This small molecule binds to this protein.
Small molecule (SMILES): CC(=O)N[C@@H]1[C@@H](O)[C@H](O[C@@H]2O[C@H](CO[C@]3(C(=O)O)C[C@H](O)[C@@H](NC(C)=O)[C@H]([C@H](O)[C@H](O)CO)O3)[C@H](O)[C@H](O)[C@H]2O)[C@@H](CO)O[C@H]1O

Binding-site contacts:
Ligand atom C10 contacts residue TRP142 of chain 1.A at 4.1 Å (hydrophobic).
Ligand atom O1B contacts residue SER127 of chain 1.A at 4.0 Å.
Ligand atom C9 contacts residue SER176 of chain 1.A at 4.3 Å.
Ligand atom C4 contacts residue THR126 of chain 1.A at 4.2 Å.
Ligand atom O9 contacts residue GLY219 of chain 1.A at 4.3 Å.
Ligand atom O9 contacts residue SER176 of chain 1.A at 4.1 Å.
Ligand atom O9 contacts residue HIS174 of chain 1.A at 3.5 Å (h-bond).
Ligand atom C4 contacts residue THR125 of chain 1.A at 3.4 Å.
Ligand atom C11 contacts residue TRP142 of chain 1.A at 3.8 Å (hydrophobic).
Ligand atom C10 contacts residue THR125 of chain 1.A at 4.0 Å.
Ligand atom O1A contacts residue SER127 of chain 1.A at 2.7 Å (h-bond).
Ligand atom O9 contacts residue VAL177 of chain 1.A at 4.0 Å.
Ligand atom C6 contacts residue LEU217 of chain 1.A at 4.0 Å (hydrophobic).
Ligand atom C11 contacts residue GLY124 of chain 1.A at 3.9 Å.
Ligand atom C1 contacts residue THR126 of chain 1.A at 3.4 Å.
Ligand atom O9 contacts residue TYR88 of chain 1.A at 2.8 Å (h-bond).
Ligand atom N5 contacts residue THR125 of chain 1.A at 3.0 Å (h-bond).
Ligand atom C9 contacts residue TYR88 of chain 1.A at 3.5 Å (hydrophobic).
Ligand atom O1B contacts residue THR126 of chain 1.A at 2.7 Å (h-bond).
Ligand atom C11 contacts residue LEU144 of chain 1.A at 4.1 Å (hydrophobic).
Ligand atom C7 contacts residue TRP142 of chain 1.A at 4.0 Å (hydrophobic).
Ligand atom O8 contacts residue TRP142 of chain 1.A at 4.2 Å.
Ligand atom C8 contacts residue TYR88 of chain 1.A at 3.9 Å (hydrophobic).
Ligand atom C9 contacts residue HIS174 of chain 1.A at 3.5 Å.
Ligand atom C1 contacts residue SER127 of chain 1.A at 3.7 Å.
Ligand atom C11 contacts residue THR125 of chain 1.A at 4.0 Å.
Ligand atom O10 contacts residue LEU185 of chain 1.A at 3.2 Å.
Ligand atom O1B contacts residue TYR88 of chain 1.A at 4.2 Å.
Ligand atom O7 contacts residue LEU185 of chain 1.A at 4.2 Å.
Ligand atom C4 contacts residue LEU217 of chain 1.A at 3.7 Å (hydrophobic).
Ligand atom O1A contacts residue THR126 of chain 1.A at 3.3 Å (h-bond).
Ligand atom C6 contacts residue THR125 of chain 1.A at 4.2 Å.
Ligand atom O3 contacts residue GLY216 of chain 1.A at 4.2 Å.
Ligand atom N5 contacts residue TRP142 of chain 1.A at 4.2 Å.
Ligand atom C10 contacts residue LEU185 of chain 1.A at 4.2 Å (hydrophobic).
Ligand atom O8 contacts residue TYR88 of chain 1.A at 3.2 Å (h-bond).
Ligand atom O1B contacts residue LEU217 of chain 1.A at 4.1 Å.
Ligand atom O4 contacts residue LEU217 of chain 1.A at 3.8 Å.
Ligand atom O4 contacts residue THR125 of chain 1.A at 3.7 Å.
Ligand atom C5 contacts residue THR125 of chain 1.A at 3.8 Å.

Sequence of chain 1.A:
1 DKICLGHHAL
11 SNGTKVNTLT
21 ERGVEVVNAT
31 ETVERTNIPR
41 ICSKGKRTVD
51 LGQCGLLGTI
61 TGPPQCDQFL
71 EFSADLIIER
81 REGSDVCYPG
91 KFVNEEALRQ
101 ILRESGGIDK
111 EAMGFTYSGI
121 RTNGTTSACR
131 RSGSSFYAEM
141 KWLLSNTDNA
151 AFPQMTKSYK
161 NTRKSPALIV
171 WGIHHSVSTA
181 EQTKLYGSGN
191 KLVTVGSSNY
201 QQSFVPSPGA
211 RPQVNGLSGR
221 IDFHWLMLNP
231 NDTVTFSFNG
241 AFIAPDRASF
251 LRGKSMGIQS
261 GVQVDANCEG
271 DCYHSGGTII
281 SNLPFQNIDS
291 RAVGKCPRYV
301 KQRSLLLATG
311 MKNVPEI